The protein below binds the small molecule below.
Small molecule (SMILES): N=C(N)C1CCC(CNC(=O)[C@@H]2C=CCn3c(=O)n(CCS(=O)(=O)c4ccc(Br)cc4)c(=O)n32)CC1

Sequence of chain 1.B:
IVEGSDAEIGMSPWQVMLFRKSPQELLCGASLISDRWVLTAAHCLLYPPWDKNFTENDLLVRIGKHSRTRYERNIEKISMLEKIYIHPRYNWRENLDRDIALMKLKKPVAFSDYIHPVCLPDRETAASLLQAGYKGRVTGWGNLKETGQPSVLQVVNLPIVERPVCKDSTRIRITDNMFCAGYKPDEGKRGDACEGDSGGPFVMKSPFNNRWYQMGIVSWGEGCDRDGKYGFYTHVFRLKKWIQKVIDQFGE

Binding-site contacts:
Ligand atom O2 contacts residue ILE179 of chain 1.B at 3.6 Å.
Ligand atom N11 contacts residue GLY230 of chain 1.B at 2.7 Å (h-bond).
Ligand atom C14 contacts residue LEU96 of chain 1.B at 3.1 Å (hydrophobic).
Ligand atom N9 contacts residue SER226 of chain 1.B at 3.4 Å (h-bond).
Ligand atom C16 contacts residue TRP50 of chain 1.B at 3.7 Å (hydrophobic).
Ligand atom C1 contacts residue SER205 of chain 1.B at 3.6 Å.
Ligand atom N11 contacts residue ALA200 of chain 1.B at 3.2 Å (h-bond).
Ligand atom N11 contacts residue CYS231 of chain 1.B at 3.7 Å.
Ligand atom O21 contacts residue GLY228 of chain 1.B at 3.0 Å (h-bond).
Ligand atom O1 contacts residue GLU229 of chain 1.B at 3.5 Å.
Ligand atom C16 contacts residue TYR47 of chain 1.B at 3.0 Å (hydrophobic).
Ligand atom O1 contacts residue GLY228 of chain 1.B at 3.5 Å (h-bond).
Ligand atom O2 contacts residue GLU229 of chain 1.B at 3.8 Å.
Ligand atom C6 contacts residue GLY230 of chain 1.B at 3.7 Å.
Ligand atom N11 contacts residue ASP199 of chain 1.B at 2.8 Å (salt-bridge).
Ligand atom BR contacts residue GLU94 of chain 1.B at 3.2 Å.
Ligand atom N10 contacts residue GLY238 of chain 1.B at 3.7 Å.
Ligand atom C27 contacts residue GLU94 of chain 1.B at 3.8 Å.
Ligand atom C5 contacts residue GLY228 of chain 1.B at 3.4 Å.
Ligand atom C12 contacts residue HIS43 of chain 1.B at 3.7 Å.
Ligand atom C12 contacts residue SER226 of chain 1.B at 3.5 Å.
Ligand atom C22 contacts residue GLY228 of chain 1.B at 3.6 Å.
Ligand atom C7 contacts residue GLY228 of chain 1.B at 3.7 Å.
Ligand atom C13 contacts residue SER226 of chain 1.B at 3.7 Å.
Ligand atom C6 contacts residue GLY228 of chain 1.B at 3.4 Å.
Ligand atom BR contacts residue LEU96 of chain 1.B at 3.8 Å.
Ligand atom C15 contacts residue LEU96 of chain 1.B at 3.6 Å (hydrophobic).
Ligand atom C15 contacts residue TYR47 of chain 1.B at 3.1 Å (hydrophobic).
Ligand atom O12 contacts residue HIS43 of chain 1.B at 2.8 Å (h-bond).
Ligand atom O1 contacts residue TRP227 of chain 1.B at 3.0 Å.
Ligand atom C3 contacts residue VAL225 of chain 1.B at 3.7 Å (hydrophobic).
Ligand atom N10 contacts residue ASP199 of chain 1.B at 2.6 Å (salt-bridge).
Ligand atom O12 contacts residue SER205 of chain 1.B at 3.7 Å.
Ligand atom N10 contacts residue ALA200 of chain 1.B at 3.5 Å (h-bond).
Ligand atom O21 contacts residue TRP227 of chain 1.B at 3.5 Å.
Ligand atom C8 contacts residue ALA200 of chain 1.B at 3.4 Å (hydrophobic).
Ligand atom C5 contacts residue TRP227 of chain 1.B at 3.5 Å (hydrophobic).
Ligand atom C8 contacts residue ASP199 of chain 1.B at 3.4 Å.
Ligand atom C13 contacts residue LEU96 of chain 1.B at 3.7 Å (hydrophobic).
Ligand atom C29 contacts residue TRP227 of chain 1.B at 3.3 Å (hydrophobic).